Binding-site contacts:
Ligand atom C3 contacts residue ASN94 of chain 1.A at 3.8 Å.
Ligand atom N2 contacts residue ASN94 of chain 1.A at 2.9 Å (h-bond).
Ligand atom C8 contacts residue TYR70 of chain 1.A at 4.4 Å (hydrophobic).
Ligand atom C5 contacts residue ASN94 of chain 1.A at 3.7 Å.
Ligand atom C7 contacts residue LYS92 of chain 1.A at 3.7 Å.
Ligand atom O7 contacts residue GLN68 of chain 1.A at 2.8 Å (h-bond).
Ligand atom O5 contacts residue ASN94 of chain 1.A at 2.4 Å (h-bond).
Ligand atom N2 contacts residue GLN68 of chain 1.A at 4.5 Å.
Ligand atom C1 contacts residue ASN94 of chain 1.A at 1.4 Å.
Ligand atom C4 contacts residue ASN94 of chain 1.A at 4.2 Å.
Ligand atom C8 contacts residue LYS92 of chain 1.A at 4.5 Å.
Ligand atom C7 contacts residue GLN68 of chain 1.A at 3.9 Å.
Ligand atom N2 contacts residue LYS92 of chain 1.A at 3.4 Å (salt-bridge).
Ligand atom O7 contacts residue LYS92 of chain 1.A at 4.0 Å.
Ligand atom O7 contacts residue GLY69 of chain 1.A at 3.9 Å.
Ligand atom C8 contacts residue ASN94 of chain 1.A at 3.4 Å.
Ligand atom C2 contacts residue ASN94 of chain 1.A at 2.5 Å.
Ligand atom C7 contacts residue ASN94 of chain 1.A at 3.6 Å.

This small molecule binds to this protein.
Small molecule (SMILES): CC(=O)N[C@@H]1[C@@H](O)[C@H](O)[C@@H](CO)O[C@H]1O

Sequence of chain 1.A:
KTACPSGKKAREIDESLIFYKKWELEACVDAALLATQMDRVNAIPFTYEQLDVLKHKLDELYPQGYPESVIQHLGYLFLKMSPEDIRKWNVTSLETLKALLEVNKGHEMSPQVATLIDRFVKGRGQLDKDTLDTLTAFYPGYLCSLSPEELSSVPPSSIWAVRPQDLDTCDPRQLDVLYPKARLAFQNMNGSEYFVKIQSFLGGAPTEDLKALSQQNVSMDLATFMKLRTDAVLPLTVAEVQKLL